The protein below binds the small molecule below.
Small molecule (SMILES): C[C@H](NC(=O)CNC(=O)[C@H](C)NC(=O)[C@@H](NC(=O)[C@@H](N)CCC(N)=O)[C@@H](C)O)C(=O)N[C@@H](CC(N)=O)C(=O)N[C@@H](CO)C(=O)N[C@@H](CCC(N)=O)C(=O)N[C@@H](CCCN=C(N)N)C(=O)NCC(=O)N[C@@H](CO)C(=O)N[C@@H](C)C(=O)NCC=O

Sequence of chain 1.D:
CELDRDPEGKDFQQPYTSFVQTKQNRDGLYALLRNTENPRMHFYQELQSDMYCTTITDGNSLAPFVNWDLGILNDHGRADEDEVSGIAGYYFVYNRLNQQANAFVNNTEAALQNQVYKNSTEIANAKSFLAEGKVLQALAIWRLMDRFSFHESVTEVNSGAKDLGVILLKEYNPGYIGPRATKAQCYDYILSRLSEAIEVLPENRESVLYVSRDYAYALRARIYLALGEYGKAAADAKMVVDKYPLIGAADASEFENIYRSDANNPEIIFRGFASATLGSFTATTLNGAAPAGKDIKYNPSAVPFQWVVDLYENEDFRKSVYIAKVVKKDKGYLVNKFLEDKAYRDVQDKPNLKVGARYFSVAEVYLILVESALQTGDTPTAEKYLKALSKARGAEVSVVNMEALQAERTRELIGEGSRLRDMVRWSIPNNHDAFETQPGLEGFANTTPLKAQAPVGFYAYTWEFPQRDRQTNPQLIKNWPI

Sequence of chain 1.A:
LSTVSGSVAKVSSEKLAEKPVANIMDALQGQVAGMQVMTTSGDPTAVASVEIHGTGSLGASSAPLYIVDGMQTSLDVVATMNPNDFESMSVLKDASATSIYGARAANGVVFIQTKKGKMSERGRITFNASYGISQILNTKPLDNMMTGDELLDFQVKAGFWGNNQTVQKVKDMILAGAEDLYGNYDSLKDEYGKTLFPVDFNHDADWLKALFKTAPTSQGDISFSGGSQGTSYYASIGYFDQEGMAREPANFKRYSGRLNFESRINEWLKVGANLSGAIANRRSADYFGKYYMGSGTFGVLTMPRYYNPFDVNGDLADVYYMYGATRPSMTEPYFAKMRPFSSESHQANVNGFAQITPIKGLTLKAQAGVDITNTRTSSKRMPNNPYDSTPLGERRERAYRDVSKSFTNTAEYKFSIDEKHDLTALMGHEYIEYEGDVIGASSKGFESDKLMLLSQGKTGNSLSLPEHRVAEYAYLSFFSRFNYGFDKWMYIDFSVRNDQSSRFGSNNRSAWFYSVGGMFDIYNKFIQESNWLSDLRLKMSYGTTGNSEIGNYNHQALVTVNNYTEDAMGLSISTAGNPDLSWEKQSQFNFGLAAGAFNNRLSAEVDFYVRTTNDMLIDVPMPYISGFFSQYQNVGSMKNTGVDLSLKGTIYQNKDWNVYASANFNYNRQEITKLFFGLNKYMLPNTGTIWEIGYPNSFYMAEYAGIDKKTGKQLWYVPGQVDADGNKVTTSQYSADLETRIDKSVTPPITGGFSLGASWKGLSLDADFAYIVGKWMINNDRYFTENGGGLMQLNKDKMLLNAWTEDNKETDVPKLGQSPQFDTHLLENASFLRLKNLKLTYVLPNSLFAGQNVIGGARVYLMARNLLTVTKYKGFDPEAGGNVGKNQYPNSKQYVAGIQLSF

Binding-site contacts:
Ligand atom O contacts residue LYS980 of chain 1.A at 3.2 Å (salt-bridge).
Ligand atom CB contacts residue TYR877 of chain 1.A at 3.5 Å (hydrophobic).
Ligand atom O contacts residue GLY59 of chain 1.D at 3.5 Å (h-bond).
Ligand atom C contacts residue ASN780 of chain 1.A at 3.6 Å.
Ligand atom CG contacts residue ARG78 of chain 1.D at 3.5 Å.
Ligand atom CB contacts residue PHE916 of chain 1.A at 3.6 Å (hydrophobic).
Ligand atom CB contacts residue ASN874 of chain 1.A at 3.4 Å.
Ligand atom CB contacts residue ASN977 of chain 1.A at 3.5 Å.
Ligand atom N contacts residue GLY59 of chain 1.D at 3.6 Å (h-bond).
Ligand atom O contacts residue ASN977 of chain 1.A at 3.6 Å.
Ligand atom O contacts residue ASN60 of chain 1.D at 3.5 Å (h-bond).
Ligand atom CB contacts residue TYR385 of chain 1.A at 3.6 Å (hydrophobic).
Ligand atom CB contacts residue VAL840 of chain 1.A at 3.3 Å (hydrophobic).
Ligand atom O contacts residue ASN780 of chain 1.A at 3.3 Å (h-bond).
Ligand atom N contacts residue ASN780 of chain 1.A at 3.0 Å (h-bond).
Ligand atom O contacts residue ASN874 of chain 1.A at 2.8 Å (h-bond).
Ligand atom CA contacts residue ASN977 of chain 1.A at 3.2 Å.
Ligand atom N contacts residue ASN874 of chain 1.A at 3.0 Å (h-bond).
Ligand atom C contacts residue GLY59 of chain 1.D at 3.6 Å.
Ligand atom CA contacts residue ASN874 of chain 1.A at 3.0 Å.
Ligand atom N contacts residue ASN977 of chain 1.A at 3.4 Å (h-bond).
Ligand atom CA contacts residue ASN60 of chain 1.D at 3.0 Å.
Ligand atom CB contacts residue ASN780 of chain 1.A at 3.5 Å.
Ligand atom C contacts residue ASN874 of chain 1.A at 3.5 Å.
Ligand atom C contacts residue TYR385 of chain 1.A at 3.5 Å (hydrophobic).
Ligand atom O contacts residue ASN780 of chain 1.A at 3.3 Å (h-bond).
Ligand atom CA contacts residue ASN780 of chain 1.A at 3.3 Å.
Ligand atom CB contacts residue ASN977 of chain 1.A at 3.3 Å.
Ligand atom N contacts residue PHE878 of chain 1.A at 3.4 Å.
Ligand atom CB contacts residue GLY59 of chain 1.D at 3.5 Å.
Ligand atom O contacts residue ASN977 of chain 1.A at 3.1 Å.
Ligand atom OG contacts residue VAL840 of chain 1.A at 3.5 Å.
Ligand atom OE1 contacts residue LYS980 of chain 1.A at 2.9 Å (salt-bridge).
Ligand atom C contacts residue ASN60 of chain 1.D at 3.6 Å.
Ligand atom N contacts residue GLY59 of chain 1.D at 3.6 Å (h-bond).
Ligand atom OE1 contacts residue TYR386 of chain 1.A at 3.5 Å (h-bond).
Ligand atom C contacts residue GLY59 of chain 1.D at 3.5 Å.
Ligand atom CB contacts residue GLY976 of chain 1.A at 3.5 Å.
Ligand atom O contacts residue PHE916 of chain 1.A at 3.3 Å.
Ligand atom CG contacts residue TYR385 of chain 1.A at 3.1 Å (hydrophobic).